The small molecule below binds the protein below.
Small molecule (SMILES): O=[N+]([O-])c1cccc2c(Br)n[nH]c12

Binding-site contacts:
Ligand atom C6 contacts residue ACT1 of chain 1.K at 3.9 Å.
Ligand atom N10 contacts residue HEM1 of chain 1.N at 3.5 Å.
Ligand atom BR contacts residue HEM1 of chain 1.N at 3.6 Å.
Ligand atom C3 contacts residue HEM1 of chain 1.N at 3.7 Å.
Ligand atom C5 contacts residue HEM1 of chain 1.N at 3.2 Å.
Ligand atom N1 contacts residue TRP320 of chain 1.B at 2.9 Å (h-bond).
Ligand atom N2 contacts residue GLY319 of chain 1.B at 3.5 Å (h-bond).
Ligand atom C9 contacts residue HEM1 of chain 1.N at 3.8 Å.
Ligand atom BR contacts residue GLY319 of chain 1.B at 3.6 Å.
Ligand atom N2 contacts residue TRP320 of chain 1.B at 3.4 Å (h-bond).
Ligand atom O11 contacts residue MET322 of chain 1.B at 4.0 Å.
Ligand atom N10 contacts residue TYR321 of chain 1.B at 4.1 Å.
Ligand atom C8 contacts residue TRP320 of chain 1.B at 4.0 Å (hydrophobic).
Ligand atom N10 contacts residue GLU325 of chain 1.B at 3.9 Å.
Ligand atom C6 contacts residue GLU325 of chain 1.B at 4.0 Å.
Ligand atom N10 contacts residue MET322 of chain 1.B at 3.9 Å.
Ligand atom C4 contacts residue HEM1 of chain 1.N at 3.8 Å.
Ligand atom C3 contacts residue PRO298 of chain 1.B at 4.0 Å (hydrophobic).
Ligand atom O12 contacts residue TRP320 of chain 1.B at 3.3 Å (h-bond).
Ligand atom C6 contacts residue HEM1 of chain 1.N at 3.5 Å.
Ligand atom N1 contacts residue HEM1 of chain 1.N at 3.4 Å.
Ligand atom C3 contacts residue GLY319 of chain 1.B at 4.0 Å.
Ligand atom C5 contacts residue ACT1 of chain 1.K at 4.0 Å.
Ligand atom O11 contacts residue HEM1 of chain 1.N at 3.2 Å.
Ligand atom BR contacts residue PRO298 of chain 1.B at 3.7 Å.
Ligand atom C7 contacts residue HEM1 of chain 1.N at 3.4 Å.
Ligand atom C8 contacts residue HEM1 of chain 1.N at 3.6 Å.
Ligand atom O12 contacts residue MET322 of chain 1.B at 3.0 Å (h-bond).
Ligand atom C8 contacts residue PRO298 of chain 1.B at 4.1 Å (hydrophobic).
Ligand atom C4 contacts residue VAL300 of chain 1.B at 3.8 Å (hydrophobic).
Ligand atom O12 contacts residue TYR321 of chain 1.B at 3.4 Å.
Ligand atom O11 contacts residue GLU325 of chain 1.B at 3.0 Å.
Ligand atom N2 contacts residue HEM1 of chain 1.N at 3.3 Å.
Ligand atom N2 contacts residue PRO298 of chain 1.B at 3.4 Å.
Ligand atom O12 contacts residue HEM1 of chain 1.N at 3.5 Å.
Ligand atom BR contacts residue PHE317 of chain 1.B at 3.4 Å.
Ligand atom BR contacts residue VAL300 of chain 1.B at 4.2 Å.
Ligand atom BR contacts residue SER318 of chain 1.B at 3.7 Å.
Ligand atom O11 contacts residue TYR321 of chain 1.B at 4.2 Å.
Ligand atom N1 contacts residue PRO298 of chain 1.B at 3.5 Å.

Sequence of chain 1.B:
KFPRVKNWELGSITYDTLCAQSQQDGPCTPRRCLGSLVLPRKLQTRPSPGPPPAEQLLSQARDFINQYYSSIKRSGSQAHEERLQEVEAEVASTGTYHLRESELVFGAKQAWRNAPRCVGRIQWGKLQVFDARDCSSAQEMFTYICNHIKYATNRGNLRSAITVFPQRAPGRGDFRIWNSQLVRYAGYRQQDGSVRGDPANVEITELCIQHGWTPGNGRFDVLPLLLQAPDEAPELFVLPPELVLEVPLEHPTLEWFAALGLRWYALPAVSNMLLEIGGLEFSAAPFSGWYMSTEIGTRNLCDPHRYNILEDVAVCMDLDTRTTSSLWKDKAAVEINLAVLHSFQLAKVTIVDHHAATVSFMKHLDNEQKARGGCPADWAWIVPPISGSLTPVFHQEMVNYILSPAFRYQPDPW